Sequence of chain 1.B:
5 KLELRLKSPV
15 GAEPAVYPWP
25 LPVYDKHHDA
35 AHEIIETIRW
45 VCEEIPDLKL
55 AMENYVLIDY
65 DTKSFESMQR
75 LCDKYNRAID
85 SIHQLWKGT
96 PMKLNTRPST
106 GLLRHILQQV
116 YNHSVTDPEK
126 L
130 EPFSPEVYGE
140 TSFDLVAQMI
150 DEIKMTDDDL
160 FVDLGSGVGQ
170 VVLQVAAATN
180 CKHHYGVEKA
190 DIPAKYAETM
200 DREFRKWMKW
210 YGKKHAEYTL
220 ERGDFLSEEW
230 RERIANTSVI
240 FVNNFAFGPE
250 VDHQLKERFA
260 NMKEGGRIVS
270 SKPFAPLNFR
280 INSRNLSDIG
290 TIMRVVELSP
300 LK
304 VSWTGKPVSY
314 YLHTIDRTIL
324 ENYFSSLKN

Binding-site contacts:
Ligand atom C30 contacts residue PHE132 of chain 1.B at 3.5 Å (hydrophobic).
Ligand atom C28 contacts residue PHE132 of chain 1.B at 3.5 Å (hydrophobic).
Ligand atom N16 contacts residue SER141 of chain 1.B at 2.9 Å (h-bond).
Ligand atom C3 contacts residue ASN242 of chain 1.B at 3.7 Å.
Ligand atom O31 contacts residue PHE132 of chain 1.B at 3.5 Å.
Ligand atom CL contacts residue SER141 of chain 1.B at 3.8 Å.
Ligand atom C4 contacts residue ASN242 of chain 1.B at 3.5 Å.
Ligand atom C7 contacts residue VAL241 of chain 1.B at 3.6 Å (hydrophobic).
Ligand atom C28 contacts residue PHE244 of chain 1.B at 3.4 Å (hydrophobic).
Ligand atom C29 contacts residue PHE244 of chain 1.B at 3.7 Å (hydrophobic).
Ligand atom C9 contacts residue SER270 of chain 1.B at 3.7 Å.
Ligand atom C8 contacts residue VAL241 of chain 1.B at 3.6 Å (hydrophobic).
Ligand atom C25 contacts residue PHE132 of chain 1.B at 3.7 Å (hydrophobic).
Ligand atom C1 contacts residue ASP162 of chain 1.B at 3.6 Å.
Ligand atom C20 contacts residue SER165 of chain 1.B at 3.5 Å.
Ligand atom N2 contacts residue VAL170 of chain 1.B at 3.7 Å.
Ligand atom C8 contacts residue ASP162 of chain 1.B at 3.7 Å.
Ligand atom C26 contacts residue PHE132 of chain 1.B at 3.6 Å (hydrophobic).
Ligand atom N2 contacts residue ASP162 of chain 1.B at 3.0 Å (salt-bridge).
Ligand atom C8 contacts residue ASN242 of chain 1.B at 3.6 Å.
Ligand atom C35 contacts residue SER141 of chain 1.B at 3.4 Å.
Ligand atom C24 contacts residue LEU144 of chain 1.B at 3.8 Å (hydrophobic).
Ligand atom C9 contacts residue SER269 of chain 1.B at 3.6 Å.
Ligand atom N27 contacts residue PHE132 of chain 1.B at 3.5 Å.
Ligand atom C33 contacts residue VAL311 of chain 1.B at 3.7 Å (hydrophobic).
Ligand atom C20 contacts residue ASP162 of chain 1.B at 3.5 Å.
Ligand atom N23 contacts residue VAL170 of chain 1.B at 3.5 Å.
Ligand atom C13 contacts residue ASN242 of chain 1.B at 3.5 Å.
Ligand atom C7 contacts residue VAL268 of chain 1.B at 3.6 Å (hydrophobic).
Ligand atom CL contacts residue VAL145 of chain 1.B at 3.5 Å.
Ligand atom N19 contacts residue ASP162 of chain 1.B at 2.7 Å (salt-bridge).
Ligand atom C26 contacts residue ASN242 of chain 1.B at 3.6 Å.
Ligand atom O31 contacts residue ASN242 of chain 1.B at 2.8 Å (h-bond).
Ligand atom C29 contacts residue PHE132 of chain 1.B at 3.5 Å (hydrophobic).
Ligand atom N19 contacts residue VAL170 of chain 1.B at 3.5 Å.
Ligand atom C24 contacts residue SER312 of chain 1.B at 3.6 Å.
Ligand atom C15 contacts residue SER141 of chain 1.B at 3.6 Å.
Ligand atom C1 contacts residue VAL170 of chain 1.B at 3.4 Å (hydrophobic).
Ligand atom C15 contacts residue PHE132 of chain 1.B at 3.5 Å (hydrophobic).
Ligand atom C8 contacts residue PHE240 of chain 1.B at 3.7 Å (hydrophobic).

This small molecule binds to this protein.
Small molecule (SMILES): CNc1ccnc(Nc2ccc3cc(C)n(-c4cc(-c5c(C)ccn(C)c5=O)cnc4Cl)c3c2)n1